Binding-site contacts:
Ligand atom NC contacts residue PHE36 of chain 1.D at 3.6 Å.
Ligand atom CBB contacts residue SER1 of chain 1.D at 3.4 Å.
Ligand atom C3D contacts residue ASN58 of chain 1.D at 3.5 Å.
Ligand atom C1D contacts residue ASN58 of chain 1.D at 3.5 Å.
Ligand atom C2D contacts residue ASN58 of chain 1.D at 3.4 Å.
Ligand atom OB contacts residue SER1 of chain 1.D at 3.5 Å (h-bond).
Ligand atom O2A contacts residue ALA118 of chain 1.A at 3.6 Å.
Ligand atom NB contacts residue PHE36 of chain 1.D at 3.3 Å.
Ligand atom CMA contacts residue HIS89 of chain 1.D at 3.3 Å.
Ligand atom CMB contacts residue SER112 of chain 1.D at 3.6 Å.
Ligand atom ND contacts residue ASN58 of chain 1.D at 3.2 Å (h-bond).
Ligand atom C2C contacts residue TYR123 of chain 1.D at 3.5 Å (hydrophobic).
Ligand atom CAB contacts residue SER112 of chain 1.D at 3.5 Å.
Ligand atom C4B contacts residue VAL95 of chain 1.D at 3.6 Å (hydrophobic).
Ligand atom NC contacts residue ASN58 of chain 1.D at 3.6 Å (h-bond).
Ligand atom OB contacts residue LEU116 of chain 1.A at 3.1 Å (h-bond).
Ligand atom C4D contacts residue PHE36 of chain 1.D at 3.7 Å (hydrophobic).
Ligand atom CBC contacts residue ALA44 of chain 1.D at 3.5 Å (hydrophobic).
Ligand atom CBD contacts residue GLU60 of chain 1.D at 3.3 Å.
Ligand atom C4D contacts residue ASN58 of chain 1.D at 3.6 Å.
Ligand atom ND contacts residue PHE36 of chain 1.D at 3.3 Å.
Ligand atom C1B contacts residue PHE36 of chain 1.D at 3.3 Å (hydrophobic).
Ligand atom CHB contacts residue PHE36 of chain 1.D at 3.6 Å (hydrophobic).
Ligand atom C1A contacts residue PHE36 of chain 1.D at 3.6 Å (hydrophobic).
Ligand atom C4A contacts residue PHE36 of chain 1.D at 3.6 Å (hydrophobic).
Ligand atom O2D contacts residue GLU60 of chain 1.D at 2.8 Å (salt-bridge).
Ligand atom CGD contacts residue GLU60 of chain 1.D at 3.4 Å.
Ligand atom C4A contacts residue HIS89 of chain 1.D at 3.6 Å.
Ligand atom O1D contacts residue LYS68 of chain 1.D at 3.5 Å.
Ligand atom CBD contacts residue PHE36 of chain 1.D at 3.3 Å (hydrophobic).
Ligand atom C3B contacts residue VAL95 of chain 1.D at 3.6 Å (hydrophobic).
Ligand atom O2A contacts residue PHE36 of chain 1.D at 3.7 Å.
Ligand atom CBA contacts residue ALA118 of chain 1.A at 3.5 Å (hydrophobic).
Ligand atom CHA contacts residue VAL70 of chain 1.D at 3.6 Å (hydrophobic).
Ligand atom C3A contacts residue HIS89 of chain 1.D at 3.6 Å.
Ligand atom OB contacts residue GLY117 of chain 1.A at 3.6 Å.
Ligand atom NA contacts residue PHE36 of chain 1.D at 3.1 Å.
Ligand atom O2D contacts residue PHE36 of chain 1.D at 3.4 Å (h-bond).
Ligand atom CBC contacts residue THR43 of chain 1.D at 3.6 Å.
Ligand atom CMD contacts residue ARG59 of chain 1.D at 3.6 Å.

This small molecule binds to this protein.
Small molecule (SMILES): C=CC1=C(C)/C(=C/c2[nH]c(/C=C3\N=C(/C=C4\NC(=O)C(C)=C4C=C)C(C)=C3CCC(=O)O)c(CCC(=O)O)c2C)NC1=O

Sequence of chain 1.A:
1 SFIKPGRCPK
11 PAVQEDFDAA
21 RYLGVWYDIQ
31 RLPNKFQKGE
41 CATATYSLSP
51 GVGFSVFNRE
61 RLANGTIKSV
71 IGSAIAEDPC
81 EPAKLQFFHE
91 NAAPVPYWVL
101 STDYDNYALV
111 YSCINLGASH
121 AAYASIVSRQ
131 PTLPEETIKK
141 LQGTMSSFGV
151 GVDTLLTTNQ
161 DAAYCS

Sequence of chain 1.D:
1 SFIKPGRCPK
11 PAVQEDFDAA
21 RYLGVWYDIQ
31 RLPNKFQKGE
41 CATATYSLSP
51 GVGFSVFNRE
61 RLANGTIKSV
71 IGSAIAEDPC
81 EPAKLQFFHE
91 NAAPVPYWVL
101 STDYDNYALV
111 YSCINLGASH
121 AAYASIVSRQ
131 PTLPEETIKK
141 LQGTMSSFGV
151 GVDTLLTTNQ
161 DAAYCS